Binding-site contacts:
Ligand atom CAI contacts residue LEU107 of chain 1.A at 3.5 Å (hydrophobic).
Ligand atom CBE contacts residue LYS56 of chain 1.A at 3.8 Å.
Ligand atom N1 contacts residue ALA54 of chain 1.A at 3.7 Å.
Ligand atom CBE contacts residue MET109 of chain 1.A at 3.7 Å (hydrophobic).
Ligand atom OAB contacts residue ASN115 of chain 1.A at 2.9 Å (h-bond).
Ligand atom NBL contacts residue LEU169 of chain 1.A at 3.8 Å.
Ligand atom C2 contacts residue MET112 of chain 1.A at 3.8 Å (hydrophobic).
Ligand atom CAC contacts residue LEU107 of chain 1.A at 3.3 Å (hydrophobic).
Ligand atom CAO contacts residue GLN118 of chain 1.A at 3.6 Å.
Ligand atom C6 contacts residue ALA54 of chain 1.A at 3.5 Å (hydrophobic).
Ligand atom NAX contacts residue MET112 of chain 1.A at 2.9 Å (h-bond).
Ligand atom CAJ contacts residue LYS56 of chain 1.A at 3.6 Å.
Ligand atom CBA contacts residue VAL41 of chain 1.A at 3.8 Å (hydrophobic).
Ligand atom CAZ contacts residue ASN115 of chain 1.A at 3.3 Å.
Ligand atom CAH contacts residue ALA54 of chain 1.A at 3.7 Å (hydrophobic).
Ligand atom NAW contacts residue LEU169 of chain 1.A at 3.8 Å.
Ligand atom CAK contacts residue ALA54 of chain 1.A at 3.7 Å (hydrophobic).
Ligand atom C6 contacts residue GLU110 of chain 1.A at 3.7 Å.
Ligand atom CAK contacts residue MET109 of chain 1.A at 3.7 Å (hydrophobic).
Ligand atom CAT contacts residue MET112 of chain 1.A at 3.5 Å (hydrophobic).
Ligand atom CAR contacts residue ILE33 of chain 1.A at 3.8 Å (hydrophobic).
Ligand atom CBJ contacts residue ILE33 of chain 1.A at 3.6 Å (hydrophobic).
Ligand atom CBD contacts residue LEU169 of chain 1.A at 3.7 Å (hydrophobic).
Ligand atom CBI contacts residue MET112 of chain 1.A at 3.7 Å (hydrophobic).
Ligand atom CAS contacts residue ASP113 of chain 1.A at 3.6 Å.
Ligand atom N1 contacts residue MET112 of chain 1.A at 3.0 Å (h-bond).
Ligand atom CAJ contacts residue ILE87 of chain 1.A at 3.1 Å (hydrophobic).
Ligand atom NAW contacts residue VAL41 of chain 1.A at 3.5 Å.
Ligand atom CAG contacts residue ASN115 of chain 1.A at 3.6 Å.
Ligand atom CAR contacts residue PRO32 of chain 1.A at 3.5 Å (hydrophobic).
Ligand atom NAX contacts residue LEU111 of chain 1.A at 3.6 Å.
Ligand atom CAO contacts residue ASN115 of chain 1.A at 3.8 Å.
Ligand atom CAH contacts residue VAL41 of chain 1.A at 3.7 Å (hydrophobic).
Ligand atom CAC contacts residue ILE87 of chain 1.A at 3.3 Å (hydrophobic).
Ligand atom CAD contacts residue ILE87 of chain 1.A at 2.8 Å (hydrophobic).
Ligand atom C5 contacts residue MET109 of chain 1.A at 3.6 Å (hydrophobic).
Ligand atom CAI contacts residue MET109 of chain 1.A at 3.7 Å (hydrophobic).
Ligand atom C6 contacts residue MET109 of chain 1.A at 3.6 Å (hydrophobic).
Ligand atom C6 contacts residue MET112 of chain 1.A at 3.8 Å (hydrophobic).
Ligand atom CBD contacts residue VAL41 of chain 1.A at 3.7 Å (hydrophobic).

Sequence of chain 1.A:
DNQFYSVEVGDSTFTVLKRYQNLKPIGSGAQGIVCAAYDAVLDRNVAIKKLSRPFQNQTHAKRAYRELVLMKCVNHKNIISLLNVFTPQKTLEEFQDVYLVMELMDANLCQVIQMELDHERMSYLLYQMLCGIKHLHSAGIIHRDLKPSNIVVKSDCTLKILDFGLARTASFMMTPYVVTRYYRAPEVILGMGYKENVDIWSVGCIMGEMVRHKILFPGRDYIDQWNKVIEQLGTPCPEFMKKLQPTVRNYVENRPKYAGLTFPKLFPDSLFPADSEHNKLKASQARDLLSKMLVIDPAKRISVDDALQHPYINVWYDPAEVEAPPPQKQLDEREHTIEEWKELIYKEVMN

This small molecule binds to this protein.
Small molecule (SMILES): O=C(C1CC1)N1CCC[C@@H](Nc2nccc(-n3c(-c4ccc5ccccc5c4)nc4ccc(O)cc43)n2)C1